The small molecule below binds the protein below.
Small molecule (SMILES): CC(C)C[C@H](NC(=O)[C@H](C)NC(=O)[C@H](C)N)C(=O)N[C@@H](COP(=O)(O)O)C(=O)N[C@@H](CC(C)C)C(=O)N[C@@H](C)C(=O)N[C@@H](CCC(=O)O)C(=O)N[C@H](C=O)CCCN=C(N)N

Sequence of chain 1.A:
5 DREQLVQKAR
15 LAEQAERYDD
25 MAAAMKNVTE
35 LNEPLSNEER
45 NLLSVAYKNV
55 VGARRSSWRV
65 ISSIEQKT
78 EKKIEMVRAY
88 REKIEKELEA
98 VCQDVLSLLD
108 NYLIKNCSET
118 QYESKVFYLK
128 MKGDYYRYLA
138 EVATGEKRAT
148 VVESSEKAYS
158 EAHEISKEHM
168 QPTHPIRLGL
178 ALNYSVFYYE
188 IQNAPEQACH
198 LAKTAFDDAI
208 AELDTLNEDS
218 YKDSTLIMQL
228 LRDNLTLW

Binding-site contacts:
Ligand atom CA contacts residue VAL183 of chain 1.A at 3.8 Å (hydrophobic).
Ligand atom O2P contacts residue TYR135 of chain 1.A at 3.0 Å (h-bond).
Ligand atom OE2 contacts residue LYS52 of chain 1.A at 3.6 Å.
Ligand atom CB contacts residue VAL183 of chain 1.A at 3.8 Å (hydrophobic).
Ligand atom N contacts residue ASN180 of chain 1.A at 3.2 Å (h-bond).
Ligand atom O1P contacts residue ARG59 of chain 1.A at 3.1 Å (salt-bridge).
Ligand atom O1P contacts residue LYS52 of chain 1.A at 3.7 Å.
Ligand atom O3P contacts residue ARG134 of chain 1.A at 2.9 Å (salt-bridge).
Ligand atom O2P contacts residue ARG134 of chain 1.A at 2.8 Å (salt-bridge).
Ligand atom O contacts residue LYS52 of chain 1.A at 3.8 Å.
Ligand atom O2P contacts residue ARG59 of chain 1.A at 3.0 Å (salt-bridge).
Ligand atom C contacts residue FSC1 of chain 1.E at 3.8 Å.
Ligand atom CA contacts residue FSC1 of chain 1.E at 3.5 Å.
Ligand atom O1P contacts residue TYR135 of chain 1.A at 3.6 Å (h-bond).
Ligand atom O contacts residue FSC1 of chain 1.E at 3.6 Å.
Ligand atom P contacts residue TYR135 of chain 1.A at 3.1 Å.
Ligand atom C contacts residue ASN53 of chain 1.A at 3.1 Å.
Ligand atom CB contacts residue FSC1 of chain 1.E at 3.0 Å.
Ligand atom CB contacts residue ARG134 of chain 1.A at 3.3 Å.
Ligand atom O contacts residue ASN53 of chain 1.A at 3.4 Å (h-bond).
Ligand atom CD contacts residue LYS127 of chain 1.A at 3.7 Å.
Ligand atom O3P contacts residue TYR135 of chain 1.A at 2.4 Å (h-bond).
Ligand atom CD2 contacts residue TRP235 of chain 1.A at 3.5 Å (hydrophobic).
Ligand atom OE1 contacts residue LYS127 of chain 1.A at 2.8 Å (salt-bridge).
Ligand atom CB contacts residue VAL183 of chain 1.A at 3.8 Å (hydrophobic).
Ligand atom O3P contacts residue LYS52 of chain 1.A at 3.2 Å (salt-bridge).
Ligand atom C contacts residue VAL183 of chain 1.A at 3.6 Å (hydrophobic).
Ligand atom O contacts residue VAL183 of chain 1.A at 3.3 Å.
Ligand atom OE2 contacts residue SER48 of chain 1.A at 3.7 Å.
Ligand atom CD1 contacts residue GLU187 of chain 1.A at 3.0 Å.
Ligand atom CG contacts residue GLU187 of chain 1.A at 3.7 Å.
Ligand atom O contacts residue VAL49 of chain 1.A at 3.8 Å.
Ligand atom OE2 contacts residue FSC1 of chain 1.E at 3.5 Å (h-bond).
Ligand atom CB contacts residue GLU187 of chain 1.A at 3.5 Å.
Ligand atom OE1 contacts residue ASN180 of chain 1.A at 3.8 Å.
Ligand atom P contacts residue ARG59 of chain 1.A at 3.7 Å.
Ligand atom P contacts residue ARG134 of chain 1.A at 3.3 Å.
Ligand atom CG contacts residue FSC1 of chain 1.E at 3.4 Å.
Ligand atom CB contacts residue ASN180 of chain 1.A at 3.6 Å.
Ligand atom O contacts residue ASN231 of chain 1.A at 3.0 Å (h-bond).